Sequence of chain 1.B:
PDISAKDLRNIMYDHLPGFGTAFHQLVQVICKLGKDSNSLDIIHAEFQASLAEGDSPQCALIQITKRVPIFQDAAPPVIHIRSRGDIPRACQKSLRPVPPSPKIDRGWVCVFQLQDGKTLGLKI

The protein below binds the small molecule below.
Small molecule (SMILES): Cc1cc(C)c(C2C(C(=O)c3cccs3)=C(O)C(=O)N2c2ccc(CC(=O)O)cc2)cc1C

Binding-site contacts:
Ligand atom CAA contacts residue ILE84 of chain 1.B at 4.0 Å (hydrophobic).
Ligand atom CAO contacts residue LYS37 of chain 1.B at 3.8 Å.
Ligand atom CAY contacts residue ILE84 of chain 1.B at 3.8 Å (hydrophobic).
Ligand atom CAT contacts residue ALA10 of chain 1.B at 3.7 Å (hydrophobic).
Ligand atom OAE contacts residue GLN30 of chain 1.B at 2.5 Å (h-bond).
Ligand atom OAD contacts residue ALA10 of chain 1.B at 4.2 Å.
Ligand atom CAY contacts residue LYS37 of chain 1.B at 3.8 Å.
Ligand atom CBB contacts residue LYS37 of chain 1.B at 3.7 Å.
Ligand atom CAA contacts residue VAL83 of chain 1.B at 3.6 Å (hydrophobic).
Ligand atom CAU contacts residue ILE84 of chain 1.B at 4.0 Å (hydrophobic).
Ligand atom CAT contacts residue LYS40 of chain 1.B at 3.8 Å.
Ligand atom CAK contacts residue ILE84 of chain 1.B at 4.0 Å (hydrophobic).
Ligand atom CAJ contacts residue ILE86 of chain 1.B at 4.1 Å (hydrophobic).
Ligand atom CAP contacts residue LYS37 of chain 1.B at 3.9 Å.
Ligand atom CAL contacts residue LYS37 of chain 1.B at 3.9 Å.
Ligand atom OAH contacts residue ALA10 of chain 1.B at 3.5 Å.
Ligand atom CAI contacts residue ILE86 of chain 1.B at 3.9 Å (hydrophobic).
Ligand atom CAC contacts residue VAL34 of chain 1.B at 3.8 Å (hydrophobic).
Ligand atom CBC contacts residue ILE84 of chain 1.B at 4.0 Å (hydrophobic).
Ligand atom CAU contacts residue GLN30 of chain 1.B at 3.7 Å.
Ligand atom SAS contacts residue PHE117 of chain 1.B at 3.8 Å.
Ligand atom SAS contacts residue GLN30 of chain 1.B at 3.8 Å.
Ligand atom CAR contacts residue LYS40 of chain 1.B at 4.0 Å.
Ligand atom CBA contacts residue ILE84 of chain 1.B at 3.9 Å (hydrophobic).
Ligand atom CAJ contacts residue ASP91 of chain 1.B at 3.5 Å.
Ligand atom CAR contacts residue LYS37 of chain 1.B at 4.0 Å.
Ligand atom CAC contacts residue ILE84 of chain 1.B at 4.2 Å (hydrophobic).
Ligand atom CAC contacts residue GLN30 of chain 1.B at 4.2 Å.
Ligand atom CAC contacts residue GLN33 of chain 1.B at 3.6 Å.
Ligand atom CAL contacts residue GLN33 of chain 1.B at 4.1 Å.
Ligand atom OAE contacts residue ILE84 of chain 1.B at 3.8 Å.
Ligand atom CAZ contacts residue LYS37 of chain 1.B at 4.0 Å.
Ligand atom CAM contacts residue LYS37 of chain 1.B at 3.4 Å.
Ligand atom CAJ contacts residue PHE117 of chain 1.B at 4.1 Å (hydrophobic).
Ligand atom OAD contacts residue LYS40 of chain 1.B at 2.9 Å (salt-bridge).
Ligand atom CAR contacts residue ALA10 of chain 1.B at 4.0 Å (hydrophobic).
Ligand atom CAC contacts residue LYS37 of chain 1.B at 4.0 Å.
Ligand atom CAP contacts residue ILE84 of chain 1.B at 3.7 Å (hydrophobic).
Ligand atom CAA contacts residue LYS37 of chain 1.B at 4.0 Å.
Ligand atom CAN contacts residue GLN33 of chain 1.B at 3.4 Å.